Binding-site contacts:
Ligand atom C8 contacts residue ASN331 of chain 1.A at 4.1 Å.
Ligand atom C7 contacts residue ASN331 of chain 1.A at 2.9 Å.
Ligand atom C8 contacts residue PRO579 of chain 1.A at 4.3 Å (hydrophobic).
Ligand atom C4 contacts residue ASN331 of chain 1.A at 4.2 Å.
Ligand atom C1 contacts residue ASN331 of chain 1.A at 1.4 Å.
Ligand atom C2 contacts residue ASN331 of chain 1.A at 2.3 Å.
Ligand atom N2 contacts residue GLN580 of chain 1.A at 3.2 Å (h-bond).
Ligand atom C8 contacts residue GLN580 of chain 1.A at 3.1 Å.
Ligand atom O7 contacts residue ASN331 of chain 1.A at 2.6 Å (h-bond).
Ligand atom C3 contacts residue ASN331 of chain 1.A at 3.7 Å.
Ligand atom O5 contacts residue ASN331 of chain 1.A at 2.4 Å (h-bond).
Ligand atom N2 contacts residue ASN331 of chain 1.A at 2.7 Å (h-bond).
Ligand atom C7 contacts residue GLN580 of chain 1.A at 3.6 Å.
Ligand atom C2 contacts residue GLN580 of chain 1.A at 4.4 Å.
Ligand atom C5 contacts residue ASN331 of chain 1.A at 3.7 Å.

A protein and the small-molecule ligand that binds it are described below.
Small molecule (SMILES): CC(=O)N[C@@H]1[C@@H](O)[C@H](O)[C@@H](CO)O[C@H]1O

Sequence of chain 1.A:
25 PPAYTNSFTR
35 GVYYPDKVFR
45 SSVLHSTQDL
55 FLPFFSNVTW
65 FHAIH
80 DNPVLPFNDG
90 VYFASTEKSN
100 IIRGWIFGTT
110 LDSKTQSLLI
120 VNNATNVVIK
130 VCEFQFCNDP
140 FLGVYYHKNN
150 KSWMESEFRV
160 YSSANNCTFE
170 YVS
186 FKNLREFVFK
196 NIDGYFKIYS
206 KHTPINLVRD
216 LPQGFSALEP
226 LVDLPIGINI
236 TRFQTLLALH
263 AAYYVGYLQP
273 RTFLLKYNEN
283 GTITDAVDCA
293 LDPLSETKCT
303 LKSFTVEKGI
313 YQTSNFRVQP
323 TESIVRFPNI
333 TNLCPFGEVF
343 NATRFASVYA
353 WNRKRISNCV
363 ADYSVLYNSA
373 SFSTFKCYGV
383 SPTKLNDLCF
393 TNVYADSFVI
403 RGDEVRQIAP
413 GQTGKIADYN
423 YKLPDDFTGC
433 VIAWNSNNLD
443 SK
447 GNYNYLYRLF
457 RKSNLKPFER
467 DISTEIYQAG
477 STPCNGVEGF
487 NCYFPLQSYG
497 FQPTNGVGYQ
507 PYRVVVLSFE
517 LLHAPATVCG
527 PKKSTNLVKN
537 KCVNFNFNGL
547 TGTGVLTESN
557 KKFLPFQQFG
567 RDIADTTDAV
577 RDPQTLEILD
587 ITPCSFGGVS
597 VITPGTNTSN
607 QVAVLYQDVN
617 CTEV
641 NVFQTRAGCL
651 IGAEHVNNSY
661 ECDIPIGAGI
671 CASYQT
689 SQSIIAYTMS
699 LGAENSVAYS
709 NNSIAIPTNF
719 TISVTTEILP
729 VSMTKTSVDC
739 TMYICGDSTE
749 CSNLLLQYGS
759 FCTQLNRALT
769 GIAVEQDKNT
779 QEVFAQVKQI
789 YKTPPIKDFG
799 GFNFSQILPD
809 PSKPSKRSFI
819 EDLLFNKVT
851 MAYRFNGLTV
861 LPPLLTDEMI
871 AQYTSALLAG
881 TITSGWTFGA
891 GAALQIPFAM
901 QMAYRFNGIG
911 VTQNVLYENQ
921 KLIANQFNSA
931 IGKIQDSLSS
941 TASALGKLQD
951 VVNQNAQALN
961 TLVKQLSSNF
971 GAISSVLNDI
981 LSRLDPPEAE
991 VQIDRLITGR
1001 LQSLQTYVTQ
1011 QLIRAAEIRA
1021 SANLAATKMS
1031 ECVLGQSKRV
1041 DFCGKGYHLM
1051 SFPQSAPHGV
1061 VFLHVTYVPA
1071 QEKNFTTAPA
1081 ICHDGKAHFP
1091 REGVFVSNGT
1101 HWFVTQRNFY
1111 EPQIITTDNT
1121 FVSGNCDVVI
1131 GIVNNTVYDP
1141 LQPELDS